Sequence of chain 1.A:
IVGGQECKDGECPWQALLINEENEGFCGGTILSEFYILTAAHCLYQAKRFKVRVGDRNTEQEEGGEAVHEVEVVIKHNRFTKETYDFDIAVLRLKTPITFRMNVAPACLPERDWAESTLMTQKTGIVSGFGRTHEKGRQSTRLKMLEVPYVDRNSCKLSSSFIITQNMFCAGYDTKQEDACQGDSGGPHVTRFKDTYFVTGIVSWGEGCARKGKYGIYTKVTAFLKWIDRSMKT

Binding-site contacts:
Ligand atom N2 contacts residue GLY206 of chain 1.A at 3.5 Å (h-bond).
Ligand atom C17 contacts residue GLU83 of chain 1.A at 3.6 Å.
Ligand atom C11 contacts residue GLY206 of chain 1.A at 3.3 Å.
Ligand atom C10 contacts residue TRP205 of chain 1.A at 3.4 Å (hydrophobic).
Ligand atom F1 contacts residue GLU207 of chain 1.A at 3.5 Å.
Ligand atom C18 contacts residue THR84 of chain 1.A at 3.5 Å.
Ligand atom C12 contacts residue TRP205 of chain 1.A at 3.7 Å (hydrophobic).
Ligand atom C13 contacts residue TRP205 of chain 1.A at 3.4 Å (hydrophobic).
Ligand atom N2 contacts residue GLY208 of chain 1.A at 3.3 Å (h-bond).
Ligand atom C23 contacts residue GLY206 of chain 1.A at 3.5 Å.
Ligand atom F1 contacts residue GLY206 of chain 1.A at 2.8 Å.
Ligand atom N1 contacts residue GLY206 of chain 1.A at 3.1 Å (h-bond).
Ligand atom C12 contacts residue GLY206 of chain 1.A at 3.4 Å.
Ligand atom N4 contacts residue GLY206 of chain 1.A at 3.4 Å (h-bond).
Ligand atom C4 contacts residue GLY206 of chain 1.A at 3.5 Å.
Ligand atom C13 contacts residue ASP179 of chain 1.A at 3.6 Å.
Ligand atom C6 contacts residue TRP205 of chain 1.A at 3.8 Å (hydrophobic).
Ligand atom C22 contacts residue GLY208 of chain 1.A at 3.3 Å.
Ligand atom C11 contacts residue TRP205 of chain 1.A at 3.5 Å (hydrophobic).
Ligand atom C8 contacts residue TRP205 of chain 1.A at 3.2 Å (hydrophobic).
Ligand atom C9 contacts residue VAL203 of chain 1.A at 3.5 Å (hydrophobic).
Ligand atom CL1 contacts residue VAL203 of chain 1.A at 3.6 Å.
Ligand atom O3 contacts residue GLY208 of chain 1.A at 3.1 Å (h-bond).
Ligand atom C9 contacts residue TRP205 of chain 1.A at 3.5 Å (hydrophobic).
Ligand atom C14 contacts residue TRP205 of chain 1.A at 3.6 Å (hydrophobic).
Ligand atom C24 contacts residue GLY208 of chain 1.A at 3.1 Å.
Ligand atom C18 contacts residue PHE162 of chain 1.A at 3.5 Å (hydrophobic).
Ligand atom C16 contacts residue GLU83 of chain 1.A at 3.4 Å.
Ligand atom O3 contacts residue GLY206 of chain 1.A at 3.7 Å.
Ligand atom C17 contacts residue THR84 of chain 1.A at 3.6 Å.
Ligand atom C3 contacts residue TRP205 of chain 1.A at 3.5 Å (hydrophobic).
Ligand atom C12 contacts residue GLY208 of chain 1.A at 3.3 Å.
Ligand atom C2 contacts residue TYR85 of chain 1.A at 3.5 Å (hydrophobic).
Ligand atom C17 contacts residue PHE162 of chain 1.A at 3.7 Å (hydrophobic).
Ligand atom C5 contacts residue GLY206 of chain 1.A at 3.4 Å.
Ligand atom CL1 contacts residue TYR218 of chain 1.A at 3.5 Å.
Ligand atom CL1 contacts residue ALA180 of chain 1.A at 3.6 Å.
Ligand atom CL1 contacts residue GLY216 of chain 1.A at 3.6 Å.
Ligand atom C10 contacts residue GLY206 of chain 1.A at 3.7 Å.
Ligand atom C22 contacts residue GLY206 of chain 1.A at 3.4 Å.

This small molecule binds to this protein.
Small molecule (SMILES): CO[C@@H]1C[C@H](C(=O)Nc2ccc(-n3ccccc3=O)cc2F)N(C(=O)Nc2ccc(Cl)cc2)C1